Sequence of chain 1.C:
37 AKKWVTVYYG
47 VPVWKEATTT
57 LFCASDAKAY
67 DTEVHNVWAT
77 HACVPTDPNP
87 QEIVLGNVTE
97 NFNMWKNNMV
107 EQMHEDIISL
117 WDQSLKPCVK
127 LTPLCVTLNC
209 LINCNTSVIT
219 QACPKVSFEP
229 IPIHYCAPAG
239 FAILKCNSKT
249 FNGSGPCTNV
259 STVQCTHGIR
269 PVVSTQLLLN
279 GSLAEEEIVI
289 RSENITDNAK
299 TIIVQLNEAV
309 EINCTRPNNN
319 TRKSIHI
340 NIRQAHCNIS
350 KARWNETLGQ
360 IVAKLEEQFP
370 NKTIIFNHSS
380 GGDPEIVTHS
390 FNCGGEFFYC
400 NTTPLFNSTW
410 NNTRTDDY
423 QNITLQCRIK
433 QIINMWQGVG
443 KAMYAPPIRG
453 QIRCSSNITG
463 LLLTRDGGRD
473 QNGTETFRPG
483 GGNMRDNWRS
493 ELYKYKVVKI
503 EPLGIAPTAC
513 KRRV

Binding-site contacts:
Ligand atom O6 contacts residue LYS350 of chain 1.C at 4.3 Å.
Ligand atom C2 contacts residue ARG413 of chain 1.C at 3.5 Å.
Ligand atom O5 contacts residue ARG413 of chain 1.C at 4.0 Å.
Ligand atom N2 contacts residue ASN354 of chain 1.C at 2.8 Å (h-bond).
Ligand atom C7 contacts residue ARG413 of chain 1.C at 3.5 Å.
Ligand atom O5 contacts residue ALA351 of chain 1.C at 3.4 Å (h-bond).
Ligand atom O6 contacts residue ARG352 of chain 1.C at 4.1 Å.
Ligand atom C6 contacts residue ALA351 of chain 1.C at 2.8 Å (hydrophobic).
Ligand atom N2 contacts residue ARG413 of chain 1.C at 3.9 Å.
Ligand atom C1 contacts residue ARG413 of chain 1.C at 3.7 Å.
Ligand atom C1 contacts residue ASN354 of chain 1.C at 1.4 Å.
Ligand atom O7 contacts residue ARG413 of chain 1.C at 3.3 Å.
Ligand atom C7 contacts residue ASN354 of chain 1.C at 3.8 Å.
Ligand atom O5 contacts residue ASN354 of chain 1.C at 2.4 Å (h-bond).
Ligand atom O6 contacts residue ALA351 of chain 1.C at 1.4 Å.
Ligand atom O5 contacts residue LYS350 of chain 1.C at 4.3 Å.
Ligand atom C4 contacts residue ASN354 of chain 1.C at 4.3 Å.
Ligand atom C2 contacts residue ASN354 of chain 1.C at 2.5 Å.
Ligand atom C3 contacts residue ASN354 of chain 1.C at 3.8 Å.
Ligand atom C5 contacts residue ASN354 of chain 1.C at 3.7 Å.
Ligand atom O7 contacts residue ASN354 of chain 1.C at 4.3 Å.
Ligand atom C1 contacts residue ALA351 of chain 1.C at 3.7 Å (hydrophobic).
Ligand atom C8 contacts residue ARG413 of chain 1.C at 3.7 Å.
Ligand atom C5 contacts residue ALA351 of chain 1.C at 3.4 Å (hydrophobic).

The small molecule below binds the protein below.
Small molecule (SMILES): CC(=O)N[C@@H]1[C@@H](O)[C@H](O)[C@@H](CO)O[C@H]1O